The small molecule below binds the protein below.
Small molecule (SMILES): CC(=O)N[C@@H]1[C@@H](O)[C@H](O)[C@@H](CO)O[C@H]1O

Binding-site contacts:
Ligand atom O7 contacts residue ASN70 of chain 1.A at 3.9 Å.
Ligand atom C3 contacts residue ASN70 of chain 1.A at 3.7 Å.
Ligand atom O7 contacts residue GOL1 of chain 1.H at 4.5 Å.
Ligand atom O5 contacts residue TYR68 of chain 1.A at 4.1 Å.
Ligand atom O5 contacts residue ASN70 of chain 1.A at 2.3 Å (h-bond).
Ligand atom C3 contacts residue SER72 of chain 1.A at 4.3 Å.
Ligand atom C8 contacts residue VAL21 of chain 1.A at 3.5 Å (hydrophobic).
Ligand atom C7 contacts residue SER72 of chain 1.A at 4.4 Å.
Ligand atom C2 contacts residue LEU20 of chain 1.A at 4.4 Å (hydrophobic).
Ligand atom N2 contacts residue LEU20 of chain 1.A at 3.6 Å.
Ligand atom C8 contacts residue HIS22 of chain 1.A at 4.4 Å.
Ligand atom C1 contacts residue SER72 of chain 1.A at 3.5 Å.
Ligand atom C7 contacts residue LEU20 of chain 1.A at 4.3 Å (hydrophobic).
Ligand atom C3 contacts residue LEU20 of chain 1.A at 3.9 Å (hydrophobic).
Ligand atom O3 contacts residue LEU20 of chain 1.A at 3.8 Å.
Ligand atom C5 contacts residue ASN70 of chain 1.A at 3.6 Å.
Ligand atom O4 contacts residue LEU18 of chain 1.A at 4.2 Å.
Ligand atom C5 contacts residue TYR68 of chain 1.A at 4.2 Å (hydrophobic).
Ligand atom N2 contacts residue ASN70 of chain 1.A at 2.9 Å (h-bond).
Ligand atom C4 contacts residue ASN70 of chain 1.A at 4.1 Å.
Ligand atom N2 contacts residue SER72 of chain 1.A at 3.4 Å (h-bond).
Ligand atom C8 contacts residue LEU20 of chain 1.A at 4.2 Å (hydrophobic).
Ligand atom C6 contacts residue TYR68 of chain 1.A at 3.7 Å (hydrophobic).
Ligand atom C2 contacts residue ASN70 of chain 1.A at 2.4 Å.
Ligand atom C2 contacts residue SER72 of chain 1.A at 3.9 Å.
Ligand atom C8 contacts residue GOL1 of chain 1.H at 3.6 Å.
Ligand atom C1 contacts residue ASN70 of chain 1.A at 1.4 Å.
Ligand atom C7 contacts residue ASN70 of chain 1.A at 3.6 Å.

Sequence of chain 1.A:
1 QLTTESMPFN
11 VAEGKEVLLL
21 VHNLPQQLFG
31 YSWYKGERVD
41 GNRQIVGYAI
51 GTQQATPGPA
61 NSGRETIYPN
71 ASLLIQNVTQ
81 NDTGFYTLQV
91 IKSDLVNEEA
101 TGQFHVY